The protein below binds the small molecule below.
Small molecule (SMILES): CC(=O)N[C@@H]1[C@@H](O)[C@H](O)[C@@H](CO)O[C@H]1O

Binding-site contacts:
Ligand atom C2 contacts residue ASN600 of chain 1.C at 2.5 Å.
Ligand atom C1 contacts residue ASN600 of chain 1.C at 1.4 Å.
Ligand atom O5 contacts residue ASN600 of chain 1.C at 2.4 Å (h-bond).
Ligand atom O7 contacts residue ASN600 of chain 1.C at 3.6 Å (h-bond).
Ligand atom C4 contacts residue ASN600 of chain 1.C at 4.2 Å.
Ligand atom C5 contacts residue ASN600 of chain 1.C at 3.7 Å.
Ligand atom C7 contacts residue ASN600 of chain 1.C at 3.4 Å.
Ligand atom O6 contacts residue ASN600 of chain 1.C at 4.3 Å.
Ligand atom N2 contacts residue ASN600 of chain 1.C at 2.9 Å (h-bond).
Ligand atom C3 contacts residue ASN600 of chain 1.C at 3.8 Å.

Sequence of chain 1.C:
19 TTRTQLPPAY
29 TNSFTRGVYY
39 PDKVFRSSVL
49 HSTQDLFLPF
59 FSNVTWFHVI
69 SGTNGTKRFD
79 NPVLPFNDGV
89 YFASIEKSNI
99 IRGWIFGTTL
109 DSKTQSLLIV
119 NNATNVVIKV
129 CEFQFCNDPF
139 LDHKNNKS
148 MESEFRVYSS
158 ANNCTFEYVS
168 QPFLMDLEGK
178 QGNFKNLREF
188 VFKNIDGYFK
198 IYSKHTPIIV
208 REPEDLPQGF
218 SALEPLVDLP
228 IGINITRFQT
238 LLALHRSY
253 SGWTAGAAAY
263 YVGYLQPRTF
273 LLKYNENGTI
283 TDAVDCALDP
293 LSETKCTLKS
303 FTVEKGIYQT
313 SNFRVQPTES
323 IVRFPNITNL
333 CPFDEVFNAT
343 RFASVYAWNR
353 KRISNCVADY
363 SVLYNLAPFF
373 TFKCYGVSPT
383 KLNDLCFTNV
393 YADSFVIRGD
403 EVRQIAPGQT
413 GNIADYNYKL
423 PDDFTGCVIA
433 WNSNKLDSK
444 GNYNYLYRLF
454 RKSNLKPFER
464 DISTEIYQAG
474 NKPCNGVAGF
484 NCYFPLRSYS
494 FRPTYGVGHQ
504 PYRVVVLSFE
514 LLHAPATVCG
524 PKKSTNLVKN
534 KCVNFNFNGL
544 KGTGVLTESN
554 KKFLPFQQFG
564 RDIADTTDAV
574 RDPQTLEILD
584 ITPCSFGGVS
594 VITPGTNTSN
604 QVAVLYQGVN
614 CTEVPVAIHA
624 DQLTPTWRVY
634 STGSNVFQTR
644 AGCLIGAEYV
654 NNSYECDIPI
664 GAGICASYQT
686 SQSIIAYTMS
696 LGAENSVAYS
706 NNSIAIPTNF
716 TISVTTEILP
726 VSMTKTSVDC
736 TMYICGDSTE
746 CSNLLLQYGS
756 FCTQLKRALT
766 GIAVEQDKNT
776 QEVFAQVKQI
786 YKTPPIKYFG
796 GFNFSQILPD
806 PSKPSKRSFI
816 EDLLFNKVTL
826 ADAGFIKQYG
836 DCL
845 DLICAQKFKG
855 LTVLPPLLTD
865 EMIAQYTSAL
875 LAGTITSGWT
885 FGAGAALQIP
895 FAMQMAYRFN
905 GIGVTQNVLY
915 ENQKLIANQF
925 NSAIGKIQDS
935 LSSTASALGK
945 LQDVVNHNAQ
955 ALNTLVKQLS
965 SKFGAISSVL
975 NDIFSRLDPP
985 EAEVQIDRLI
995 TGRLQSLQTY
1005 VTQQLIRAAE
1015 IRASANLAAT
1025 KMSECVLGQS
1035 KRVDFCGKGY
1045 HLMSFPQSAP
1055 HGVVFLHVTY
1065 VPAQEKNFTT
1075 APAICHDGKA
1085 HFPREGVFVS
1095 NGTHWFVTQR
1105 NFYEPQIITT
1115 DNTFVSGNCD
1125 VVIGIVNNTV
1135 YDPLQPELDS